A protein and the small-molecule ligand that binds it are described below.
Small molecule (SMILES): CC(=O)N[C@H]1[C@H](O[C@H]2[C@H](O)[C@@H](NC(C)=O)CO[C@@H]2CO)O[C@H](CO)[C@@H](O)[C@@H]1O

Sequence of chain 40.B:
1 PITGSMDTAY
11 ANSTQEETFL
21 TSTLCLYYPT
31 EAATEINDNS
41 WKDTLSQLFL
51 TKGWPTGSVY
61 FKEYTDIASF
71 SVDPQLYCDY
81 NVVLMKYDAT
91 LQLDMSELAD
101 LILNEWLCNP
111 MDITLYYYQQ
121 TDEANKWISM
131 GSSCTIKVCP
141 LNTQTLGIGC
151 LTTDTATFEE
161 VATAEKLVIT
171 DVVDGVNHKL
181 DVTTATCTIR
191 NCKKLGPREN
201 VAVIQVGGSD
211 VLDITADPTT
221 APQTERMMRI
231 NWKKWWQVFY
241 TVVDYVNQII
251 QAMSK

Binding-site contacts:
Ligand atom C5 contacts residue ASN12 of chain 40.B at 4.1 Å.
Ligand atom O5 contacts residue ASN12 of chain 40.B at 2.7 Å (h-bond).
Ligand atom O7 contacts residue ASN12 of chain 40.B at 3.7 Å.
Ligand atom C2 contacts residue ASN12 of chain 40.B at 3.2 Å.
Ligand atom C7 contacts residue ASN12 of chain 40.B at 3.9 Å.
Ligand atom C1 contacts residue ASN12 of chain 40.B at 2.2 Å.
Ligand atom N2 contacts residue ASN12 of chain 40.B at 3.8 Å.